Binding-site contacts:
Ligand atom O5 contacts residue ASN25 of chain 1.A at 2.3 Å (h-bond).
Ligand atom N2 contacts residue SER12 of chain 1.A at 3.3 Å (h-bond).
Ligand atom C1 contacts residue ASN25 of chain 1.A at 1.4 Å.
Ligand atom O5 contacts residue PRO13 of chain 1.A at 3.0 Å (h-bond).
Ligand atom O7 contacts residue ASN25 of chain 1.A at 3.5 Å (h-bond).
Ligand atom C7 contacts residue SER12 of chain 1.A at 4.3 Å.
Ligand atom C4 contacts residue PRO13 of chain 1.A at 4.5 Å (hydrophobic).
Ligand atom O5 contacts residue SER12 of chain 1.A at 4.1 Å.
Ligand atom C5 contacts residue PRO13 of chain 1.A at 3.8 Å (hydrophobic).
Ligand atom C3 contacts residue ASN25 of chain 1.A at 3.8 Å.
Ligand atom C4 contacts residue ASN25 of chain 1.A at 4.3 Å.
Ligand atom C1 contacts residue PRO13 of chain 1.A at 3.9 Å (hydrophobic).
Ligand atom N2 contacts residue ASN25 of chain 1.A at 3.0 Å (h-bond).
Ligand atom C7 contacts residue ASN25 of chain 1.A at 3.6 Å.
Ligand atom C8 contacts residue TYR334 of chain 1.A at 3.6 Å (hydrophobic).
Ligand atom O6 contacts residue VAL15 of chain 1.A at 3.9 Å.
Ligand atom C1 contacts residue SER12 of chain 1.A at 3.4 Å.
Ligand atom C5 contacts residue ASN25 of chain 1.A at 3.6 Å.
Ligand atom C2 contacts residue ASN25 of chain 1.A at 2.6 Å.
Ligand atom C2 contacts residue PRO13 of chain 1.A at 4.1 Å (hydrophobic).
Ligand atom O6 contacts residue HIS14 of chain 1.A at 4.5 Å.
Ligand atom O6 contacts residue PRO13 of chain 1.A at 2.6 Å (h-bond).
Ligand atom C6 contacts residue PRO13 of chain 1.A at 3.5 Å (hydrophobic).
Ligand atom O6 contacts residue ASN25 of chain 1.A at 4.4 Å.
Ligand atom C2 contacts residue SER12 of chain 1.A at 3.5 Å.

Sequence of chain 1.A:
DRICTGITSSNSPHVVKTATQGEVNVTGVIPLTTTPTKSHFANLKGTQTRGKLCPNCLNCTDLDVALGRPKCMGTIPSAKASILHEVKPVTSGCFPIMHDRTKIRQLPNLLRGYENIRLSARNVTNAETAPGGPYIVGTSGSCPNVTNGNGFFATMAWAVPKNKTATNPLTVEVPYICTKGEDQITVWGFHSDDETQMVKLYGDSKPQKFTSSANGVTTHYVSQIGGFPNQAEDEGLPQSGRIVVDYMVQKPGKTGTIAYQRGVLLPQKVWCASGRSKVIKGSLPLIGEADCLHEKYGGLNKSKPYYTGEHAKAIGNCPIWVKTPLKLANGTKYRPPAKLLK

The small molecule below binds the protein below.
Small molecule (SMILES): CC(=O)N[C@H]1[C@H](O[C@H]2[C@H](O)[C@@H](NC(C)=O)CO[C@@H]2CO)O[C@H](CO)[C@@H](O)[C@@H]1O